Sequence of chain 2.D:
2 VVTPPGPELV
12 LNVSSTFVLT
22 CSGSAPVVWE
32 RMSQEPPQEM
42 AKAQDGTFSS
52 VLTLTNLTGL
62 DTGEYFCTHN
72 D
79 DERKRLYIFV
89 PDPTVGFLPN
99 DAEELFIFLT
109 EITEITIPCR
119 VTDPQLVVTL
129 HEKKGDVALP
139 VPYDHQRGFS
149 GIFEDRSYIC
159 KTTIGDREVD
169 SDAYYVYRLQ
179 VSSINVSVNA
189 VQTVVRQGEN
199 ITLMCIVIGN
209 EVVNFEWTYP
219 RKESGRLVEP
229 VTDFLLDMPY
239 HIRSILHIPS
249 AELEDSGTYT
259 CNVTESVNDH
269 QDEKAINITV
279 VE

A protein and the small-molecule ligand that binds it are described below.
Small molecule (SMILES): CC(=O)N[C@@H]1[C@@H](O)[C@H](O)[C@@H](CO)O[C@H]1O

Binding-site contacts:
Ligand atom N2 contacts residue ASN71 of chain 2.D at 2.9 Å (h-bond).
Ligand atom O4 contacts residue ASP79 of chain 2.D at 4.4 Å.
Ligand atom C8 contacts residue HIS70 of chain 2.D at 2.8 Å.
Ligand atom C7 contacts residue ASN71 of chain 2.D at 4.0 Å.
Ligand atom C3 contacts residue ASN71 of chain 2.D at 3.8 Å.
Ligand atom C5 contacts residue ASN71 of chain 2.D at 3.7 Å.
Ligand atom O5 contacts residue ASN71 of chain 2.D at 2.4 Å (h-bond).
Ligand atom C1 contacts residue HIS70 of chain 2.D at 3.5 Å.
Ligand atom C1 contacts residue ASN71 of chain 2.D at 1.4 Å.
Ligand atom C2 contacts residue HIS70 of chain 2.D at 3.3 Å.
Ligand atom C4 contacts residue ASN71 of chain 2.D at 4.2 Å.
Ligand atom C7 contacts residue HIS70 of chain 2.D at 3.4 Å.
Ligand atom C8 contacts residue ASN71 of chain 2.D at 4.3 Å.
Ligand atom O5 contacts residue HIS70 of chain 2.D at 4.3 Å.
Ligand atom C2 contacts residue ASN71 of chain 2.D at 2.5 Å.
Ligand atom N2 contacts residue HIS70 of chain 2.D at 3.2 Å (h-bond).
Ligand atom O6 contacts residue ASP79 of chain 2.D at 4.2 Å.